Binding-site contacts:
Ligand atom O contacts residue SER177 of chain 1.B at 2.5 Å (h-bond).
Ligand atom CH2 contacts residue ILE224 of chain 1.B at 3.6 Å (hydrophobic).
Ligand atom N contacts residue SER177 of chain 1.B at 2.9 Å (h-bond).
Ligand atom N contacts residue GLU178 of chain 1.B at 3.0 Å (salt-bridge).
Ligand atom CH2 contacts residue LEU220 of chain 1.B at 3.6 Å (hydrophobic).
Ligand atom CB contacts residue ASN227 of chain 1.B at 3.6 Å.
Ligand atom CD1 contacts residue VAL172 of chain 1.B at 3.4 Å (hydrophobic).
Ligand atom CA contacts residue GLU178 of chain 1.B at 3.0 Å.
Ligand atom CZ contacts residue TRP182 of chain 1.B at 3.6 Å (hydrophobic).
Ligand atom OE1 contacts residue LYS228 of chain 1.B at 3.3 Å (salt-bridge).
Ligand atom O contacts residue TRP182 of chain 1.B at 2.7 Å (h-bond).
Ligand atom O contacts residue ARG179 of chain 1.B at 3.3 Å (salt-bridge).
Ligand atom N contacts residue TRP182 of chain 1.B at 3.5 Å.
Ligand atom OE2 contacts residue LYS228 of chain 1.B at 3.3 Å (salt-bridge).
Ligand atom O contacts residue GLU178 of chain 1.B at 2.6 Å (salt-bridge).
Ligand atom C contacts residue TRP182 of chain 1.B at 3.6 Å (hydrophobic).
Ligand atom CD1 contacts residue LEU220 of chain 1.B at 3.6 Å (hydrophobic).
Ligand atom O contacts residue ARG176 of chain 1.B at 3.5 Å.
Ligand atom OH contacts residue LYS219 of chain 1.B at 3.2 Å.
Ligand atom CG contacts residue ARG176 of chain 1.B at 3.2 Å.
Ligand atom C contacts residue GLU178 of chain 1.B at 2.9 Å.
Ligand atom CD contacts residue ARG176 of chain 1.B at 3.2 Å.
Ligand atom CG1 contacts residue ARG179 of chain 1.B at 3.5 Å.
Ligand atom OG contacts residue GLU178 of chain 1.B at 3.2 Å (salt-bridge).
Ligand atom CZ3 contacts residue ILE224 of chain 1.B at 3.2 Å (hydrophobic).
Ligand atom CD contacts residue LYS228 of chain 1.B at 3.5 Å.
Ligand atom CG contacts residue GLU178 of chain 1.B at 3.1 Å.
Ligand atom CD1 contacts residue ILE224 of chain 1.B at 3.5 Å (hydrophobic).
Ligand atom C contacts residue SER177 of chain 1.B at 3.4 Å.
Ligand atom CB contacts residue GLU178 of chain 1.B at 3.1 Å.
Ligand atom CD1 contacts residue GLY173 of chain 1.B at 3.5 Å.
Ligand atom CD1 contacts residue SER223 of chain 1.B at 3.5 Å.
Ligand atom O contacts residue ASN227 of chain 1.B at 2.7 Å (h-bond).
Ligand atom CB contacts residue PHE186 of chain 1.B at 3.5 Å (hydrophobic).
Ligand atom C contacts residue SER177 of chain 1.B at 3.6 Å.
Ligand atom CG contacts residue SER177 of chain 1.B at 3.2 Å.
Ligand atom NE1 contacts residue GLY173 of chain 1.B at 3.5 Å (h-bond).
Ligand atom CE contacts residue SER223 of chain 1.B at 3.5 Å.
Ligand atom C contacts residue ASN227 of chain 1.B at 3.6 Å.
Ligand atom CG2 contacts residue ARG176 of chain 1.B at 3.3 Å.

Sequence of chain 1.B:
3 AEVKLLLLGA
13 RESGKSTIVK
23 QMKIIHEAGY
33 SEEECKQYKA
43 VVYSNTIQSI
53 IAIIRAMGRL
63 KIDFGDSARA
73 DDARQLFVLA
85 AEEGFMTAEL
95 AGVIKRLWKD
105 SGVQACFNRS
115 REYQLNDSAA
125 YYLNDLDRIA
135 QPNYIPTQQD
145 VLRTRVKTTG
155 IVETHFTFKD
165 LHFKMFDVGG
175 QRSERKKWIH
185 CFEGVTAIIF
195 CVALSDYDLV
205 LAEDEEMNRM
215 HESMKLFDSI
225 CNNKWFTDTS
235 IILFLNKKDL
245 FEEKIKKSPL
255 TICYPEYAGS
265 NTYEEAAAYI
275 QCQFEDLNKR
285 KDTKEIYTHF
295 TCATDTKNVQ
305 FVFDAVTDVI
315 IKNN

A small-molecule ligand and the protein it binds are described below.
Small molecule (SMILES): CSCC[C@H](NC(=O)[C@H](CC(C)C)NC(=O)[C@H](Cc1ccccc1)NC(=O)[C@H](CC(=O)O)NC(=O)[C@H](Cc1ccc(O)cc1)NC(=O)[C@H](CC1=CN=C2C=CC=CC12)NC(=O)[C@@H](NC(=O)[C@@H](NC(=O)[C@H](CCCN=C(N)N)NC(=O)[C@@H](N)CO)C(C)C)[C@@H](C)O)C(=O)N[C@H](C=O)CCC(=O)O